Sequence of chain 4.B:
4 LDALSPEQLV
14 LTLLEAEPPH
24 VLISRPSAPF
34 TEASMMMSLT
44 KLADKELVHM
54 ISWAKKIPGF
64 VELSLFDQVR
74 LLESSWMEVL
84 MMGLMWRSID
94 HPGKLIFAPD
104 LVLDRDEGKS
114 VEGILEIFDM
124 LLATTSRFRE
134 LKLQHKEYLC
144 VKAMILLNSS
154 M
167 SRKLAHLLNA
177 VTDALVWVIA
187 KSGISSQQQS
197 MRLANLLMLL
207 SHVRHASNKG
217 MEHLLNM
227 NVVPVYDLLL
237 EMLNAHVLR

This protein binds this small molecule.
Small molecule (SMILES): CC/C(=C(\c1ccc(O)cc1)c1ccc(OCCN(C)C)cc1)c1ccccc1

Binding-site contacts:
Ligand atom C24 contacts residue ARG245 of chain 4.B at 3.5 Å.
Ligand atom C9 contacts residue TRP79 of chain 1.A at 3.5 Å (hydrophobic).
Ligand atom C16 contacts residue MET238 of chain 4.B at 3.7 Å (hydrophobic).
Ligand atom O20 contacts residue ILE54 of chain 1.A at 3.7 Å.
Ligand atom C15 contacts residue LEU50 of chain 1.A at 3.5 Å (hydrophobic).
Ligand atom C14 contacts residue ILE54 of chain 1.A at 3.8 Å (hydrophobic).
Ligand atom C26 contacts residue ARG245 of chain 4.B at 3.3 Å.
Ligand atom C20 contacts residue ILE54 of chain 1.A at 3.7 Å (hydrophobic).
Ligand atom C22 contacts residue LEU75 of chain 1.A at 3.7 Å (hydrophobic).
Ligand atom N24 contacts residue GLN71 of chain 1.A at 3.9 Å.
Ligand atom C19 contacts residue ARG245 of chain 4.B at 3.9 Å.
Ligand atom N24 contacts residue ARG245 of chain 4.B at 3.9 Å.
Ligand atom C19 contacts residue MET238 of chain 4.B at 3.7 Å (hydrophobic).
Ligand atom C19 contacts residue LEU244 of chain 4.B at 3.9 Å (hydrophobic).
Ligand atom C6 contacts residue VAL72 of chain 1.A at 3.5 Å (hydrophobic).
Ligand atom C24 contacts residue VAL72 of chain 1.A at 3.9 Å (hydrophobic).
Ligand atom O4 contacts residue OHT1 of chain 4.F at 3.4 Å (h-bond).
Ligand atom C15 contacts residue MET238 of chain 4.B at 3.7 Å (hydrophobic).
Ligand atom C21 contacts residue ILE54 of chain 1.A at 3.5 Å (hydrophobic).
Ligand atom C14 contacts residue LEU50 of chain 1.A at 3.2 Å (hydrophobic).
Ligand atom C22 contacts residue VAL72 of chain 1.A at 3.9 Å (hydrophobic).
Ligand atom C21 contacts residue LEU75 of chain 1.A at 3.7 Å (hydrophobic).
Ligand atom N24 contacts residue LEU68 of chain 1.A at 3.9 Å.
Ligand atom C15 contacts residue ILE54 of chain 1.A at 3.8 Å (hydrophobic).
Ligand atom C12 contacts residue LEU75 of chain 1.A at 3.5 Å (hydrophobic).
Ligand atom C1 contacts residue GLU76 of chain 1.A at 3.8 Å.
Ligand atom C6 contacts residue GLU76 of chain 1.A at 3.3 Å.
Ligand atom C13 contacts residue LEU50 of chain 1.A at 3.7 Å (hydrophobic).
Ligand atom C20 contacts residue VAL72 of chain 1.A at 3.9 Å (hydrophobic).
Ligand atom C13 contacts residue TRP79 of chain 1.A at 3.5 Å (hydrophobic).
Ligand atom O20 contacts residue VAL72 of chain 1.A at 3.9 Å.
Ligand atom C5 contacts residue GLU76 of chain 1.A at 3.5 Å.
Ligand atom C13 contacts residue MET53 of chain 1.A at 3.8 Å (hydrophobic).
Ligand atom C12 contacts residue TRP79 of chain 1.A at 3.6 Å (hydrophobic).
Ligand atom C10 contacts residue LEU234 of chain 4.B at 3.5 Å (hydrophobic).
Ligand atom C21 contacts residue VAL72 of chain 1.A at 3.8 Å (hydrophobic).
Ligand atom C26 contacts residue VAL243 of chain 4.B at 3.1 Å (hydrophobic).
Ligand atom C25 contacts residue GLN71 of chain 1.A at 3.6 Å.
Ligand atom C23 contacts residue ARG245 of chain 4.B at 3.3 Å.
Ligand atom C26 contacts residue LYS58 of chain 1.A at 3.5 Å.

Sequence of chain 1.A:
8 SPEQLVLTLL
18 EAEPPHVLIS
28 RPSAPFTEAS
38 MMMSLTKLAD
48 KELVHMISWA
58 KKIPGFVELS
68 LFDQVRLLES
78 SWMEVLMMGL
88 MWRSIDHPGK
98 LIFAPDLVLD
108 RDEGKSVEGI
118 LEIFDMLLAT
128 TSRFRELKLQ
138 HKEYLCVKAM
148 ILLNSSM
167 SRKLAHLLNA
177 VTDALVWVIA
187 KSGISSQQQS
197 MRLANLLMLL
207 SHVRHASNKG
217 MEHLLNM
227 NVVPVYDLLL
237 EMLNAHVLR